Sequence of chain 4.A:
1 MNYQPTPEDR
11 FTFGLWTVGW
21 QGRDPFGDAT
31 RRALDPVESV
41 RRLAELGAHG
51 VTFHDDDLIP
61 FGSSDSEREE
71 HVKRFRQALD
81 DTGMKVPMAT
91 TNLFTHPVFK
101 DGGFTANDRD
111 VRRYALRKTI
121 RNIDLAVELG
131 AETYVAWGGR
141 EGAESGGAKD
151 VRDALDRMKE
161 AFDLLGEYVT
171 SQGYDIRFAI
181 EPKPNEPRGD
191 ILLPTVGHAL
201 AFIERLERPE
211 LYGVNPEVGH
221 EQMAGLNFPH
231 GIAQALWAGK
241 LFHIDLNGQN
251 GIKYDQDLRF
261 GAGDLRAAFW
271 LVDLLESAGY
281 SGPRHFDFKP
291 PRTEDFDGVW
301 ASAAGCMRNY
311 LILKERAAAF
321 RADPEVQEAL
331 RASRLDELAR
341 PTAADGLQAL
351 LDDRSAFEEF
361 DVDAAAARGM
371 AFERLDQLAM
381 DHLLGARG

Sequence of chain 2.A:
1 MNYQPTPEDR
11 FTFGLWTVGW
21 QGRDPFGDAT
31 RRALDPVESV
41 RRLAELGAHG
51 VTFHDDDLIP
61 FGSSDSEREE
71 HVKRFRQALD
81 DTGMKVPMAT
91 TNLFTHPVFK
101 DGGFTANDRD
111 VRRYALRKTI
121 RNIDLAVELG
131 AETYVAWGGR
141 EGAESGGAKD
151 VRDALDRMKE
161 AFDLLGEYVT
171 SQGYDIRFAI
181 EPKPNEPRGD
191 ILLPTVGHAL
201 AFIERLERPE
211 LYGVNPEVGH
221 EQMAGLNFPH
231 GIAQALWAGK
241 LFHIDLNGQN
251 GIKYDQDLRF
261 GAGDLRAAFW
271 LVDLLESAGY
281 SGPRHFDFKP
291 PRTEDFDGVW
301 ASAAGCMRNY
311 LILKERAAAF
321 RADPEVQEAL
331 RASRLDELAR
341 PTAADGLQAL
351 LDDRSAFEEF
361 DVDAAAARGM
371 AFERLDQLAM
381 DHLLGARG

A protein and the small-molecule ligand that binds it are described below.
Small molecule (SMILES): O=C[C@H](O)[C@@H](O)[C@H](O)[C@H](O)CO

Binding-site contacts:
Ligand atom O5 contacts residue HIS54 of chain 4.A at 1.7 Å.
Ligand atom O4 contacts residue ASP287 of chain 4.A at 3.0 Å (salt-bridge).
Ligand atom O4 contacts residue GLU181 of chain 4.A at 2.5 Å (salt-bridge).
Ligand atom C2 contacts residue NI1 of chain 4.D at 3.1 Å.
Ligand atom O4 contacts residue NI1 of chain 4.D at 2.4 Å (h-bond).
Ligand atom O2 contacts residue GLU181 of chain 4.A at 2.8 Å (salt-bridge).
Ligand atom DO3 contacts residue ASP287 of chain 4.A at 2.6 Å.
Ligand atom D2 contacts residue GLU181 of chain 4.A at 2.8 Å.
Ligand atom DO2 contacts residue NI1 of chain 4.D at 2.2 Å.
Ligand atom O3 contacts residue TRP16 of chain 4.A at 3.0 Å.
Ligand atom O3 contacts residue ASP287 of chain 4.A at 2.4 Å (salt-bridge).
Ligand atom O2 contacts residue GLU217 of chain 4.A at 2.7 Å (salt-bridge).
Ligand atom O1 contacts residue LYS183 of chain 4.A at 2.0 Å.
Ligand atom DO3 contacts residue TRP16 of chain 4.A at 2.9 Å.
Ligand atom C5 contacts residue HIS54 of chain 4.A at 2.6 Å.
Ligand atom D1 contacts residue TRP137 of chain 4.A at 2.6 Å.
Ligand atom D4 contacts residue TRP137 of chain 4.A at 2.8 Å.
Ligand atom D5 contacts residue HIS54 of chain 4.A at 2.6 Å.
Ligand atom O2 contacts residue NI1 of chain 4.B at 2.0 Å (h-bond).
Ligand atom C1 contacts residue LYS183 of chain 4.A at 2.9 Å.
Ligand atom O1 contacts residue NI1 of chain 4.B at 2.3 Å (h-bond).
Ligand atom D1 contacts residue LYS183 of chain 4.A at 3.0 Å.
Ligand atom O2 contacts residue NI1 of chain 4.D at 2.2 Å (h-bond).
Ligand atom D62 contacts residue GLU181 of chain 4.A at 2.8 Å.
Ligand atom DO2 contacts residue GLU217 of chain 4.A at 2.7 Å.
Ligand atom C1 contacts residue NI1 of chain 4.B at 2.9 Å.
Ligand atom DO4 contacts residue NI1 of chain 4.D at 2.8 Å.
Ligand atom O6 contacts residue THR90 of chain 4.A at 3.1 Å.
Ligand atom D4 contacts residue GLU181 of chain 4.A at 3.0 Å.
Ligand atom C2 contacts residue NI1 of chain 4.B at 3.0 Å.
Ligand atom O2 contacts residue HIS220 of chain 4.A at 3.0 Å.
Ligand atom D62 contacts residue VAL135 of chain 4.A at 3.1 Å.
Ligand atom DO2 contacts residue NI1 of chain 4.B at 2.2 Å.
Ligand atom O1 contacts residue HIS220 of chain 4.A at 3.1 Å (h-bond).
Ligand atom D61 contacts residue THR90 of chain 4.A at 2.9 Å.
Ligand atom DO4 contacts residue ASP245 of chain 4.A at 3.2 Å.
Ligand atom O2 contacts residue ASP287 of chain 4.A at 2.9 Å (salt-bridge).
Ligand atom DO4 contacts residue GLU181 of chain 4.A at 1.7 Å.
Ligand atom DO2 contacts residue ASP287 of chain 4.A at 2.2 Å.
Ligand atom DO6 contacts residue TRP16 of chain 4.A at 3.2 Å.